Binding-site contacts:
Ligand atom C3 contacts residue GLU527 of chain 1.A at 3.9 Å.
Ligand atom O5 contacts residue ASN388 of chain 1.A at 2.3 Å (h-bond).
Ligand atom C4 contacts residue GLU527 of chain 1.A at 3.6 Å.
Ligand atom C5 contacts residue GLU527 of chain 1.A at 3.8 Å.
Ligand atom C5 contacts residue THR390 of chain 1.A at 4.0 Å.
Ligand atom N2 contacts residue ASN388 of chain 1.A at 3.0 Å (h-bond).
Ligand atom C6 contacts residue GLU527 of chain 1.A at 4.3 Å.
Ligand atom O7 contacts residue GLU527 of chain 1.A at 4.2 Å.
Ligand atom O6 contacts residue MET528 of chain 1.A at 3.5 Å.
Ligand atom C2 contacts residue ASN388 of chain 1.A at 2.5 Å.
Ligand atom O5 contacts residue GLU527 of chain 1.A at 3.1 Å (salt-bridge).
Ligand atom O3 contacts residue GLU527 of chain 1.A at 4.2 Å.
Ligand atom C7 contacts residue ASN388 of chain 1.A at 3.9 Å.
Ligand atom C1 contacts residue ALA391 of chain 1.A at 4.3 Å (hydrophobic).
Ligand atom O5 contacts residue THR390 of chain 1.A at 4.2 Å.
Ligand atom O6 contacts residue GLU527 of chain 1.A at 3.5 Å (salt-bridge).
Ligand atom O5 contacts residue ALA391 of chain 1.A at 3.5 Å.
Ligand atom N2 contacts residue GLU527 of chain 1.A at 4.4 Å.
Ligand atom O6 contacts residue ILE394 of chain 1.A at 3.7 Å.
Ligand atom C6 contacts residue THR390 of chain 1.A at 3.9 Å.
Ligand atom C1 contacts residue ASN388 of chain 1.A at 1.4 Å.
Ligand atom C5 contacts residue ALA391 of chain 1.A at 4.2 Å (hydrophobic).
Ligand atom C4 contacts residue ASN388 of chain 1.A at 4.2 Å.
Ligand atom C3 contacts residue ASN388 of chain 1.A at 3.8 Å.
Ligand atom O7 contacts residue ASN388 of chain 1.A at 4.3 Å.
Ligand atom C6 contacts residue ILE394 of chain 1.A at 3.6 Å (hydrophobic).
Ligand atom C5 contacts residue ASN388 of chain 1.A at 3.6 Å.
Ligand atom C6 contacts residue ALA391 of chain 1.A at 3.9 Å (hydrophobic).
Ligand atom O6 contacts residue ALA391 of chain 1.A at 3.9 Å.
Ligand atom C1 contacts residue GLU527 of chain 1.A at 3.5 Å.
Ligand atom C2 contacts residue GLU527 of chain 1.A at 3.3 Å.

Sequence of chain 1.A:
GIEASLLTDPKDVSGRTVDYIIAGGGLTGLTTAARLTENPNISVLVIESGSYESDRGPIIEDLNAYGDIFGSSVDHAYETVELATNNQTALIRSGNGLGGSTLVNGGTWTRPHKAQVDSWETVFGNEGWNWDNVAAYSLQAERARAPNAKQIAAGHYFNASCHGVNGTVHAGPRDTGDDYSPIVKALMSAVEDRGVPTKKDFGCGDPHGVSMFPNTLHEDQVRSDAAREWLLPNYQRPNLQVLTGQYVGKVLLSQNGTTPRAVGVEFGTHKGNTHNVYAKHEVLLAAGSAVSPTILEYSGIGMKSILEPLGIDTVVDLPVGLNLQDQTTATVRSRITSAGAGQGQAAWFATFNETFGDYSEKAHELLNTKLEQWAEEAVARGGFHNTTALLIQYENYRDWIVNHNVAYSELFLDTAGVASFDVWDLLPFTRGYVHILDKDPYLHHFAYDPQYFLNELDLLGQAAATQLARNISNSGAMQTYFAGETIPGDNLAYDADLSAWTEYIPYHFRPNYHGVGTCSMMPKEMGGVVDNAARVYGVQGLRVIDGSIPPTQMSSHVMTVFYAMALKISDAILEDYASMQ

This small molecule binds to this protein.
Small molecule (SMILES): CC(=O)N[C@@H]1[C@@H](O)[C@H](O)[C@@H](CO)O[C@H]1O